Sequence of chain 2.A:
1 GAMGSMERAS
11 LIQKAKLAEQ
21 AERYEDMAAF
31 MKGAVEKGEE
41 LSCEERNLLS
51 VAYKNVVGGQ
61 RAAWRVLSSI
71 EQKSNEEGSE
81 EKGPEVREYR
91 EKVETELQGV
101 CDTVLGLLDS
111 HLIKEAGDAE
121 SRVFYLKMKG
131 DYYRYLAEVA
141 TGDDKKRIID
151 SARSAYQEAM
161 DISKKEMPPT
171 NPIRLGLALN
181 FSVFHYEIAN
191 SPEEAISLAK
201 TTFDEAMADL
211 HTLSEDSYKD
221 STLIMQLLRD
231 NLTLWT

A protein and the small-molecule ligand that binds it are described below.
Small molecule (SMILES): CC(C)[C@H](NC(=O)[C@@H](NC(=O)[C@H](C)NC(=O)[C@@H]1CCCN1C(=O)[C@@H](N)Cc1ccccc1)[C@@H](C)OP(=O)(O)O)C(=O)O

Binding-site contacts:
Ligand atom CB contacts residue TRP235 of chain 2.A at 3.9 Å (hydrophobic).
Ligand atom O contacts residue LEU179 of chain 2.A at 3.5 Å.
Ligand atom O contacts residue VAL183 of chain 2.A at 3.5 Å.
Ligand atom CG2 contacts residue VAL183 of chain 2.A at 3.7 Å (hydrophobic).
Ligand atom CA contacts residue ASN180 of chain 2.A at 3.2 Å.
Ligand atom OXT contacts residue N0L1 of chain 2.F at 3.5 Å.
Ligand atom O contacts residue ASN231 of chain 2.A at 3.0 Å (h-bond).
Ligand atom P contacts residue ARG134 of chain 2.A at 3.8 Å.
Ligand atom O2P contacts residue ARG61 of chain 2.A at 2.9 Å (salt-bridge).
Ligand atom P contacts residue ARG61 of chain 2.A at 3.6 Å.
Ligand atom CB contacts residue ASN180 of chain 2.A at 3.3 Å.
Ligand atom O3P contacts residue ARG134 of chain 2.A at 2.9 Å (salt-bridge).
Ligand atom C contacts residue ASN180 of chain 2.A at 3.6 Å.
Ligand atom O2P contacts residue ARG134 of chain 2.A at 2.8 Å (salt-bridge).
Ligand atom CB contacts residue ASN231 of chain 2.A at 3.5 Å.
Ligand atom OXT contacts residue LYS54 of chain 2.A at 3.6 Å.
Ligand atom CG contacts residue VAL183 of chain 2.A at 3.7 Å (hydrophobic).
Ligand atom CG2 contacts residue ARG134 of chain 2.A at 3.9 Å.
Ligand atom O contacts residue LYS54 of chain 2.A at 3.5 Å (salt-bridge).
Ligand atom O3P contacts residue TYR135 of chain 2.A at 2.6 Å (h-bond).
Ligand atom CG2 contacts residue ASN180 of chain 2.A at 3.7 Å.
Ligand atom N contacts residue ASN231 of chain 2.A at 2.9 Å (h-bond).
Ligand atom CG1 contacts residue LEU179 of chain 2.A at 3.8 Å (hydrophobic).
Ligand atom O1P contacts residue LYS54 of chain 2.A at 3.4 Å (salt-bridge).
Ligand atom CA contacts residue ASN231 of chain 2.A at 3.8 Å.
Ligand atom CA contacts residue LEU179 of chain 2.A at 3.8 Å (hydrophobic).
Ligand atom N contacts residue ASN180 of chain 2.A at 3.0 Å (h-bond).
Ligand atom O contacts residue ASN180 of chain 2.A at 2.9 Å (h-bond).
Ligand atom C contacts residue LYS127 of chain 2.A at 3.8 Å.
Ligand atom P contacts residue TYR135 of chain 2.A at 3.8 Å.
Ligand atom CG1 contacts residue LEU227 of chain 2.A at 3.5 Å (hydrophobic).
Ligand atom CB contacts residue ASN231 of chain 2.A at 3.6 Å.
Ligand atom CB contacts residue ARG65 of chain 2.A at 3.7 Å.
Ligand atom CG2 contacts residue GLY176 of chain 2.A at 3.6 Å.
Ligand atom CA contacts residue ASN231 of chain 2.A at 3.5 Å.
Ligand atom O contacts residue LYS127 of chain 2.A at 2.8 Å (salt-bridge).
Ligand atom CG2 contacts residue N0L1 of chain 2.F at 3.8 Å.
Ligand atom CG1 contacts residue N0L1 of chain 2.F at 3.7 Å.
Ligand atom O1P contacts residue ARG61 of chain 2.A at 2.9 Å (salt-bridge).
Ligand atom C contacts residue ASN231 of chain 2.A at 3.7 Å.